Sequence of chain 1.F:
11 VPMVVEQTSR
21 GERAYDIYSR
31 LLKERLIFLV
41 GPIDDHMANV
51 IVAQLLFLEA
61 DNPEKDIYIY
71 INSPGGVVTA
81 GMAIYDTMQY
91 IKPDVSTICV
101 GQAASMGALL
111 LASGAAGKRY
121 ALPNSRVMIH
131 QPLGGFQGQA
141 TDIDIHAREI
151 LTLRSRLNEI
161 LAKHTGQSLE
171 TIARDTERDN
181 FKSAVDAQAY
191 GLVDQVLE

Sequence of chain 1.E:
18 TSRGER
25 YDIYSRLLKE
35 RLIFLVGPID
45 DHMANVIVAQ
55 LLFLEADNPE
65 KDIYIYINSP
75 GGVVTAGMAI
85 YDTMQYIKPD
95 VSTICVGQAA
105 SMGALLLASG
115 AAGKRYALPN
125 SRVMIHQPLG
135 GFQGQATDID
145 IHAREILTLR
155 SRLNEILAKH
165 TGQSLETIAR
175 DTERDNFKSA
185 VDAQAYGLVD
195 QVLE

A protein and the small-molecule ligand that binds it are described below.
Small molecule (SMILES): CCCC/C=C/C(=O)N[C@@H](Cc1cc(F)cc(F)c1)C(=O)N[C@H]1COC(=O)[C@@H]2C[C@@H](C)CN2C(=O)C(C)NC(=O)[C@@H]2CCCCN2C(=O)[C@@H]2CCCN2C1=O

Binding-site contacts:
Ligand atom C1 contacts residue LEU31 of chain 1.E at 3.5 Å (hydrophobic).
Ligand atom C15 contacts residue TYR70 of chain 1.E at 3.5 Å (hydrophobic).
Ligand atom O5 contacts residue TYR68 of chain 1.E at 3.5 Å.
Ligand atom C32 contacts residue TYR120 of chain 1.E at 3.5 Å (hydrophobic).
Ligand atom O2 contacts residue TYR90 of chain 1.F at 3.6 Å.
Ligand atom F1 contacts residue TYR90 of chain 1.F at 3.2 Å.
Ligand atom N1 contacts residue TYR70 of chain 1.E at 3.0 Å (h-bond).
Ligand atom C25 contacts residue TYR70 of chain 1.E at 3.7 Å (hydrophobic).
Ligand atom O5 contacts residue TYR70 of chain 1.E at 2.6 Å (h-bond).
Ligand atom C23 contacts residue GLU34 of chain 1.E at 3.7 Å.
Ligand atom C7 contacts residue LEU56 of chain 1.F at 3.6 Å (hydrophobic).
Ligand atom F2 contacts residue VAL100 of chain 1.E at 3.5 Å.
Ligand atom C21 contacts residue TYR68 of chain 1.E at 3.4 Å (hydrophobic).
Ligand atom C13 contacts residue THR87 of chain 1.F at 3.6 Å.
Ligand atom C14 contacts residue TYR70 of chain 1.E at 3.7 Å (hydrophobic).
Ligand atom O1 contacts residue GLU59 of chain 1.F at 2.7 Å (salt-bridge).
Ligand atom C6 contacts residue TYR70 of chain 1.E at 3.2 Å (hydrophobic).
Ligand atom C20 contacts residue TYR68 of chain 1.E at 3.5 Å (hydrophobic).
Ligand atom C24 contacts residue TYR70 of chain 1.E at 3.6 Å (hydrophobic).
Ligand atom F1 contacts residue LEU122 of chain 1.E at 3.5 Å.
Ligand atom C23 contacts residue TYR68 of chain 1.E at 3.5 Å (hydrophobic).
Ligand atom C1 contacts residue ALA60 of chain 1.F at 3.5 Å (hydrophobic).
Ligand atom C1 contacts residue LEU56 of chain 1.F at 3.3 Å (hydrophobic).
Ligand atom C13 contacts residue LEU122 of chain 1.E at 3.5 Å (hydrophobic).
Ligand atom C12 contacts residue LEU122 of chain 1.E at 3.6 Å (hydrophobic).
Ligand atom N3 contacts residue TYR68 of chain 1.E at 3.6 Å.
Ligand atom C25 contacts residue TYR68 of chain 1.E at 3.6 Å (hydrophobic).
Ligand atom C34 contacts residue TYR90 of chain 1.F at 3.5 Å (hydrophobic).
Ligand atom C7 contacts residue TYR70 of chain 1.E at 3.5 Å (hydrophobic).
Ligand atom C2 contacts residue ALA60 of chain 1.F at 3.5 Å (hydrophobic).
Ligand atom C27 contacts residue TYR68 of chain 1.E at 3.4 Å (hydrophobic).
Ligand atom F1 contacts residue THR87 of chain 1.F at 3.3 Å.
Ligand atom C16 contacts residue TYR90 of chain 1.F at 3.6 Å (hydrophobic).
Ligand atom C11 contacts residue TYR90 of chain 1.F at 3.3 Å (hydrophobic).
Ligand atom O7 contacts residue TYR90 of chain 1.F at 2.3 Å (h-bond).
Ligand atom F2 contacts residue LEU56 of chain 1.F at 3.6 Å.
Ligand atom C33 contacts residue LEU197 of chain 1.E at 3.7 Å (hydrophobic).
Ligand atom F2 contacts residue TYR70 of chain 1.E at 3.0 Å.
Ligand atom F1 contacts residue ASP86 of chain 1.F at 3.6 Å.
Ligand atom O1 contacts residue LEU56 of chain 1.F at 3.4 Å.